This small molecule binds to this protein.
Small molecule (SMILES): C[N+](C)(C)[O-]

Sequence of chain 1.A:
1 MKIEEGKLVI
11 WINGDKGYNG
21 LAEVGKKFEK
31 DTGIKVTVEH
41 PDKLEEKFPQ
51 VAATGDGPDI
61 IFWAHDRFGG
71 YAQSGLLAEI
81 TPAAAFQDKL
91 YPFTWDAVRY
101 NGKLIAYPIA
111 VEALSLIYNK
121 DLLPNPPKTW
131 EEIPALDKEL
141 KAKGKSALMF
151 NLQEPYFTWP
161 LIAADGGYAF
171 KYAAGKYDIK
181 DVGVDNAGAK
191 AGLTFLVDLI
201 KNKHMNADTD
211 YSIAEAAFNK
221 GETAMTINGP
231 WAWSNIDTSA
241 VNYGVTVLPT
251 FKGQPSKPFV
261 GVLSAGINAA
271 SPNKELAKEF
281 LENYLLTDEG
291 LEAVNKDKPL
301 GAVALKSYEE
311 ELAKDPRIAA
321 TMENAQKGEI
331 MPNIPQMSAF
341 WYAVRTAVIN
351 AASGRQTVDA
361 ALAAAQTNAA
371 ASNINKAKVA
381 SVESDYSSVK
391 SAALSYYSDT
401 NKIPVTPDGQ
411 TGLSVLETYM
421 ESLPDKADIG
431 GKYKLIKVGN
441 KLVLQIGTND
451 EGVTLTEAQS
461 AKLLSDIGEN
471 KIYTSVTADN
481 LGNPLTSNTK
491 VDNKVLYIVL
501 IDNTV

Binding-site contacts:
Ligand atom CAA contacts residue ALA187 of chain 1.A at 4.3 Å (hydrophobic).
Ligand atom CAB contacts residue ALA187 of chain 1.A at 3.5 Å (hydrophobic).
Ligand atom OAE contacts residue ASN186 of chain 1.A at 3.1 Å.
Ligand atom CAA contacts residue ASN186 of chain 1.A at 3.7 Å.
Ligand atom OAE contacts residue ALA187 of chain 1.A at 2.4 Å (h-bond).
Ligand atom OAE contacts residue ASP185 of chain 1.A at 4.4 Å.
Ligand atom NAC contacts residue ALA187 of chain 1.A at 3.5 Å (h-bond).
Ligand atom CAB contacts residue ASN186 of chain 1.A at 3.8 Å.
Ligand atom NAC contacts residue ASN186 of chain 1.A at 3.9 Å.